Sequence of chain 1.C:
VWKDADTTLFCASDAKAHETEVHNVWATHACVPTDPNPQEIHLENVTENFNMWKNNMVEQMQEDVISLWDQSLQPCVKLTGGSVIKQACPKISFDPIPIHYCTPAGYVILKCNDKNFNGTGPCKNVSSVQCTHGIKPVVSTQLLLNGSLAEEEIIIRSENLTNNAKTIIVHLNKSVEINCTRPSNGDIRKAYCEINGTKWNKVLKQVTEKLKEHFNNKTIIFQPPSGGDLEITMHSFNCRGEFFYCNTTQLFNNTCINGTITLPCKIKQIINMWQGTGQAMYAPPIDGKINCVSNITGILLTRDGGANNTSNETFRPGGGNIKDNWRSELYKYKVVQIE

This protein binds this small molecule.
Small molecule (SMILES): Cc1nc([C@@H](NC(=O)c2ccc(-c3ccc(Cl)cc3)[nH]2)[C@H]2CCCCN2)sc1CO

Binding-site contacts:
Ligand atom N13 contacts residue GLU237 of chain 1.C at 3.9 Å.
Ligand atom C11 contacts residue ASN286 of chain 1.C at 3.6 Å.
Ligand atom C14 contacts residue TRP288 of chain 1.C at 3.6 Å (hydrophobic).
Ligand atom O08 contacts residue TRP288 of chain 1.C at 3.5 Å (h-bond).
Ligand atom C14 contacts residue GLU237 of chain 1.C at 3.6 Å.
Ligand atom C11 contacts residue MET287 of chain 1.C at 3.4 Å (hydrophobic).
Ligand atom O24 contacts residue ASN286 of chain 1.C at 3.0 Å (h-bond).
Ligand atom CL21 contacts residue ASN244 of chain 1.C at 3.2 Å.
Ligand atom N26 contacts residue ASP235 of chain 1.C at 3.7 Å.
Ligand atom C15 contacts residue GLU237 of chain 1.C at 3.9 Å.
Ligand atom C05 contacts residue GLY290 of chain 1.C at 3.6 Å.
Ligand atom C17 contacts residue SER242 of chain 1.C at 3.4 Å.
Ligand atom C19 contacts residue PHE249 of chain 1.C at 3.6 Å (hydrophobic).
Ligand atom N13 contacts residue MET287 of chain 1.C at 3.5 Å.
Ligand atom N13 contacts residue TRP288 of chain 1.C at 3.1 Å (h-bond).
Ligand atom C07 contacts residue TRP288 of chain 1.C at 3.7 Å (hydrophobic).
Ligand atom C22 contacts residue GLU237 of chain 1.C at 3.5 Å.
Ligand atom C15 contacts residue TRP288 of chain 1.C at 3.8 Å (hydrophobic).
Ligand atom O08 contacts residue GLY290 of chain 1.C at 3.5 Å (h-bond).
Ligand atom S06 contacts residue GLY290 of chain 1.C at 3.5 Å.
Ligand atom C01 contacts residue GLY290 of chain 1.C at 3.9 Å.
Ligand atom C23 contacts residue GLU237 of chain 1.C at 3.9 Å.
Ligand atom C03 contacts residue GLY290 of chain 1.C at 3.9 Å.
Ligand atom O24 contacts residue MET287 of chain 1.C at 3.0 Å (h-bond).
Ligand atom C16 contacts residue THR141 of chain 1.C at 3.8 Å.
Ligand atom O08 contacts residue GLN289 of chain 1.C at 2.6 Å (h-bond).
Ligand atom C20 contacts residue ASN286 of chain 1.C at 3.8 Å.
Ligand atom CL21 contacts residue PHE243 of chain 1.C at 3.1 Å.
Ligand atom N13 contacts residue ASN286 of chain 1.C at 2.5 Å (h-bond).
Ligand atom C27 contacts residue ASP235 of chain 1.C at 3.1 Å.
Ligand atom C12 contacts residue MET287 of chain 1.C at 4.0 Å (hydrophobic).
Ligand atom C12 contacts residue ASN286 of chain 1.C at 3.3 Å.
Ligand atom CL21 contacts residue VAL139 of chain 1.C at 3.9 Å.
Ligand atom C22 contacts residue THR141 of chain 1.C at 3.9 Å.
Ligand atom C17 contacts residue VAL139 of chain 1.C at 3.8 Å (hydrophobic).
Ligand atom S06 contacts residue TRP288 of chain 1.C at 3.5 Å (h-bond).
Ligand atom C14 contacts residue ASN286 of chain 1.C at 3.5 Å.
Ligand atom C16 contacts residue SER242 of chain 1.C at 3.4 Å.
Ligand atom CL21 contacts residue PHE249 of chain 1.C at 3.5 Å.
Ligand atom C12 contacts residue TRP288 of chain 1.C at 3.6 Å (hydrophobic).